The small molecule below binds the protein below.
Small molecule (SMILES): CC(=O)N[C@@H]1[C@@H](O)[C@H](O)[C@@H](CO)O[C@H]1O

Binding-site contacts:
Ligand atom C4 contacts residue ASN124 of chain 1.C at 4.2 Å.
Ligand atom C7 contacts residue ASN124 of chain 1.C at 3.6 Å.
Ligand atom C1 contacts residue ASN124 of chain 1.C at 1.4 Å.
Ligand atom O7 contacts residue ASN124 of chain 1.C at 3.9 Å.
Ligand atom C2 contacts residue ASN124 of chain 1.C at 2.5 Å.
Ligand atom O5 contacts residue ASN124 of chain 1.C at 2.3 Å (h-bond).
Ligand atom C5 contacts residue ASN124 of chain 1.C at 3.6 Å.
Ligand atom C8 contacts residue ASN124 of chain 1.C at 4.2 Å.
Ligand atom C8 contacts residue ARG121 of chain 1.C at 4.0 Å.
Ligand atom N2 contacts residue ASN124 of chain 1.C at 3.0 Å (h-bond).
Ligand atom C8 contacts residue PRO123 of chain 1.C at 4.2 Å (hydrophobic).
Ligand atom C8 contacts residue ILE122 of chain 1.C at 3.5 Å (hydrophobic).
Ligand atom C3 contacts residue ASN124 of chain 1.C at 3.8 Å.

Sequence of chain 1.C:
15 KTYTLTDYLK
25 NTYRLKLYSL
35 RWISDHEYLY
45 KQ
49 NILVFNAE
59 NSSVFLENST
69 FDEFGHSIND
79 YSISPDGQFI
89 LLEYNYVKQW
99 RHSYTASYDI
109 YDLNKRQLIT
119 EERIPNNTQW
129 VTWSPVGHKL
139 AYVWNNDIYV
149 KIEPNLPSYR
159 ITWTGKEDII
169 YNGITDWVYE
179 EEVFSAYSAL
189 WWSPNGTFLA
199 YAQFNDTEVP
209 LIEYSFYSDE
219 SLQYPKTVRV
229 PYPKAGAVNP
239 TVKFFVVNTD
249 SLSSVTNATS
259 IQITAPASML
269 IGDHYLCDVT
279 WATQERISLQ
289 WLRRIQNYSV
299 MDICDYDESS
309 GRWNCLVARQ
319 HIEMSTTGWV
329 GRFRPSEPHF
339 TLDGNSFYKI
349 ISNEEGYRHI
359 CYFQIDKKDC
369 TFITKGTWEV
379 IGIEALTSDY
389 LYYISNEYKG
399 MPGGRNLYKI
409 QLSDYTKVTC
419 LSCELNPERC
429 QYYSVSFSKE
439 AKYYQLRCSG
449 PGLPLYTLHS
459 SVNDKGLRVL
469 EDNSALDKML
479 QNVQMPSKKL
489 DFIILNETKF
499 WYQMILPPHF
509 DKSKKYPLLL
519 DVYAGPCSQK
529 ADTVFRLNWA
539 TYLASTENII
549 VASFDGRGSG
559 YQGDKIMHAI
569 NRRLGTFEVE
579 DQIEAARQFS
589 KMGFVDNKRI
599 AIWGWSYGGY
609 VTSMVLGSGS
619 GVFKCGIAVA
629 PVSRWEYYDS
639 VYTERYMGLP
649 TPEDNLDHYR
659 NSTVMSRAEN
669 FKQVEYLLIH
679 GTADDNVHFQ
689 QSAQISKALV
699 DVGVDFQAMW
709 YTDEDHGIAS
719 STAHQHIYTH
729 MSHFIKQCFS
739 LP